Sequence of chain 1.A:
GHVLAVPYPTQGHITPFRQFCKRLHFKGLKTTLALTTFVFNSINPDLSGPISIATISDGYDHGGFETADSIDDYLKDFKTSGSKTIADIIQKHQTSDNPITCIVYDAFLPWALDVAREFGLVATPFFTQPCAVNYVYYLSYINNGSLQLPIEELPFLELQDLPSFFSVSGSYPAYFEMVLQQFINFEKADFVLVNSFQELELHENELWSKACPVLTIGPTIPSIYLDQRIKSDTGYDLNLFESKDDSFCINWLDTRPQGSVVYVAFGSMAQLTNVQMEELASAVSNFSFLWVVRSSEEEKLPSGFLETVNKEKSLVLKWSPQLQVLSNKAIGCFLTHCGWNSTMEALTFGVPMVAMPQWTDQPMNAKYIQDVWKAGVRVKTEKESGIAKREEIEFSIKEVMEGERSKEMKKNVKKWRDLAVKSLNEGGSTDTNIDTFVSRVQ

This protein binds this small molecule.
Small molecule (SMILES): O=C(O)c1ccccc1O

Binding-site contacts:
Ligand atom C1' contacts residue THR15 of chain 1.A at 4.4 Å.
Ligand atom C1' contacts residue MET274 of chain 1.A at 4.1 Å (hydrophobic).
Ligand atom O2 contacts residue PHE113 of chain 1.A at 4.5 Å.
Ligand atom O2 contacts residue TYR13 of chain 1.A at 4.2 Å.
Ligand atom C6 contacts residue GLN134 of chain 1.A at 3.5 Å.
Ligand atom O2' contacts residue MET274 of chain 1.A at 3.8 Å.
Ligand atom C4 contacts residue PHE113 of chain 1.A at 3.8 Å (hydrophobic).
Ligand atom C4 contacts residue MET183 of chain 1.A at 3.8 Å (hydrophobic).
Ligand atom O2 contacts residue TYR180 of chain 1.A at 4.5 Å.
Ligand atom O2' contacts residue UDP1 of chain 1.D at 4.5 Å.
Ligand atom C6 contacts residue THR365 of chain 1.A at 4.0 Å.
Ligand atom C2 contacts residue PHE113 of chain 1.A at 3.8 Å (hydrophobic).
Ligand atom C6 contacts residue HIS18 of chain 1.A at 4.3 Å.
Ligand atom C5 contacts residue PHE113 of chain 1.A at 3.5 Å (hydrophobic).
Ligand atom C2 contacts residue TRP364 of chain 1.A at 4.4 Å (hydrophobic).
Ligand atom C5 contacts residue THR365 of chain 1.A at 3.1 Å.
Ligand atom O2' contacts residue THR15 of chain 1.A at 3.2 Å (h-bond).
Ligand atom O1' contacts residue UDP1 of chain 1.D at 3.6 Å (h-bond).
Ligand atom C4 contacts residue THR365 of chain 1.A at 3.6 Å.
Ligand atom C1' contacts residue HIS18 of chain 1.A at 3.5 Å.
Ligand atom C6 contacts residue PHE113 of chain 1.A at 3.7 Å (hydrophobic).
Ligand atom C5 contacts residue GLN134 of chain 1.A at 3.5 Å.
Ligand atom C4 contacts residue VAL184 of chain 1.A at 4.3 Å (hydrophobic).
Ligand atom C3 contacts residue PHE113 of chain 1.A at 3.8 Å (hydrophobic).
Ligand atom C4 contacts residue TRP364 of chain 1.A at 4.5 Å (hydrophobic).
Ligand atom O2' contacts residue HIS18 of chain 1.A at 3.5 Å (h-bond).
Ligand atom C3 contacts residue MET183 of chain 1.A at 3.5 Å (hydrophobic).
Ligand atom O2 contacts residue MET274 of chain 1.A at 3.9 Å.
Ligand atom C1' contacts residue UDP1 of chain 1.D at 4.4 Å.
Ligand atom O1' contacts residue HIS18 of chain 1.A at 3.7 Å.
Ligand atom C1 contacts residue HIS18 of chain 1.A at 4.0 Å.
Ligand atom C3 contacts residue TYR180 of chain 1.A at 4.5 Å (hydrophobic).
Ligand atom C1 contacts residue PHE113 of chain 1.A at 3.7 Å (hydrophobic).
Ligand atom C3 contacts residue TRP364 of chain 1.A at 4.0 Å (hydrophobic).